A protein and the small-molecule ligand that binds it are described below.
Small molecule (SMILES): CC(=O)NCCCNCCCCN

Sequence of chain 1.C:
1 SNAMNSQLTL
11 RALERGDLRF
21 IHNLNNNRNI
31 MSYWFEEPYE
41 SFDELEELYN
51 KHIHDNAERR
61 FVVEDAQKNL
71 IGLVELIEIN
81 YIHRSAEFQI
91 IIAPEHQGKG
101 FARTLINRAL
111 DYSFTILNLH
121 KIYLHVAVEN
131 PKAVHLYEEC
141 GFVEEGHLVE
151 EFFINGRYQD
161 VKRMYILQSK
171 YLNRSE

Binding-site contacts:
Ligand atom NAH contacts residue GLU87 of chain 1.C at 4.2 Å.
Ligand atom OAA contacts residue ILE90 of chain 1.C at 3.0 Å (h-bond).
Ligand atom CAB contacts residue PHE88 of chain 1.C at 3.5 Å (hydrophobic).
Ligand atom CAG contacts residue GLN89 of chain 1.C at 3.2 Å.
Ligand atom NAH contacts residue GLN89 of chain 1.C at 2.7 Å (h-bond).
Ligand atom CAG contacts residue TRP34 of chain 1.C at 3.5 Å (hydrophobic).
Ligand atom CAB contacts residue TYR137 of chain 1.C at 3.3 Å (hydrophobic).
Ligand atom OAA contacts residue TRP34 of chain 1.C at 3.4 Å (h-bond).
Ligand atom CAE contacts residue HIS125 of chain 1.C at 4.1 Å.
Ligand atom CAF contacts residue PHE35 of chain 1.C at 4.0 Å (hydrophobic).
Ligand atom CAK contacts residue ILE77 of chain 1.C at 4.1 Å (hydrophobic).
Ligand atom CAE contacts residue PHE35 of chain 1.C at 4.0 Å (hydrophobic).
Ligand atom CAL contacts residue ILE77 of chain 1.C at 4.1 Å (hydrophobic).
Ligand atom CAE contacts residue GLN89 of chain 1.C at 3.9 Å.
Ligand atom NAM contacts residue GLU78 of chain 1.C at 4.2 Å.
Ligand atom NAM contacts residue ILE77 of chain 1.C at 4.2 Å.
Ligand atom CAB contacts residue HIS125 of chain 1.C at 3.8 Å.
Ligand atom CAC contacts residue ILE90 of chain 1.C at 4.0 Å (hydrophobic).
Ligand atom CAC contacts residue GLN89 of chain 1.C at 3.6 Å.
Ligand atom CAE contacts residue TYR33 of chain 1.C at 3.5 Å (hydrophobic).
Ligand atom NAH contacts residue TRP34 of chain 1.C at 4.0 Å.
Ligand atom CAC contacts residue HIS125 of chain 1.C at 3.9 Å.
Ligand atom CAE contacts residue TRP34 of chain 1.C at 3.6 Å (hydrophobic).
Ligand atom CAJ contacts residue GLN89 of chain 1.C at 3.8 Å.
Ligand atom CAI contacts residue TRP34 of chain 1.C at 3.6 Å (hydrophobic).
Ligand atom NAD contacts residue TYR33 of chain 1.C at 4.2 Å.
Ligand atom CAJ contacts residue ILE77 of chain 1.C at 3.8 Å (hydrophobic).
Ligand atom CAJ contacts residue GLU36 of chain 1.C at 4.2 Å.
Ligand atom CAG contacts residue PHE35 of chain 1.C at 4.2 Å (hydrophobic).
Ligand atom NAD contacts residue HIS125 of chain 1.C at 3.2 Å (h-bond).
Ligand atom CAC contacts residue TYR137 of chain 1.C at 4.2 Å (hydrophobic).
Ligand atom CAB contacts residue GLN89 of chain 1.C at 4.0 Å.
Ligand atom NAD contacts residue PHE88 of chain 1.C at 4.0 Å.
Ligand atom OAA contacts residue GLN89 of chain 1.C at 3.3 Å.
Ligand atom CAF contacts residue GLU87 of chain 1.C at 3.9 Å.
Ligand atom CAF contacts residue GLN89 of chain 1.C at 3.4 Å.
Ligand atom CAC contacts residue PHE88 of chain 1.C at 3.8 Å (hydrophobic).
Ligand atom CAI contacts residue GLN89 of chain 1.C at 3.5 Å.
Ligand atom NAD contacts residue GLN89 of chain 1.C at 4.0 Å.
Ligand atom CAB contacts residue LEU124 of chain 1.C at 3.9 Å (hydrophobic).